Binding-site contacts:
Ligand atom O53 contacts residue ARG503 of chain 1.C at 3.5 Å (salt-bridge).
Ligand atom O53 contacts residue LYS507 of chain 1.C at 4.2 Å.
Ligand atom O41 contacts residue ARG411 of chain 1.C at 4.1 Å.
Ligand atom P5 contacts residue LYS507 of chain 1.C at 3.7 Å.
Ligand atom O6 contacts residue ARG503 of chain 1.C at 3.6 Å.
Ligand atom O51 contacts residue TYR567 of chain 1.C at 3.3 Å (h-bond).
Ligand atom O3 contacts residue ARG568 of chain 1.C at 3.7 Å.
Ligand atom O51 contacts residue LYS507 of chain 1.C at 3.0 Å (salt-bridge).
Ligand atom O4 contacts residue THR268 of chain 1.C at 4.0 Å.
Ligand atom O42 contacts residue THR268 of chain 1.C at 2.1 Å (h-bond).
Ligand atom C5 contacts residue ARG270 of chain 1.C at 4.1 Å.
Ligand atom P5 contacts residue ARG270 of chain 1.C at 3.7 Å.
Ligand atom O11 contacts residue ARG568 of chain 1.C at 3.0 Å (salt-bridge).
Ligand atom O42 contacts residue LEU269 of chain 1.C at 2.5 Å (h-bond).
Ligand atom C6 contacts residue LYS569 of chain 1.C at 4.3 Å.
Ligand atom P5 contacts residue TYR567 of chain 1.C at 3.5 Å.
Ligand atom O43 contacts residue ARG266 of chain 1.C at 2.4 Å (salt-bridge).
Ligand atom O42 contacts residue ARG270 of chain 1.C at 3.5 Å (salt-bridge).
Ligand atom O53 contacts residue ARG270 of chain 1.C at 3.8 Å.
Ligand atom C4 contacts residue LYS569 of chain 1.C at 4.2 Å.
Ligand atom O41 contacts residue ARG266 of chain 1.C at 3.0 Å (salt-bridge).
Ligand atom P1 contacts residue ARG568 of chain 1.C at 3.4 Å.
Ligand atom O52 contacts residue ARG270 of chain 1.C at 2.5 Å (salt-bridge).
Ligand atom O53 contacts residue TYR567 of chain 1.C at 2.5 Å (h-bond).
Ligand atom P5 contacts residue LYS569 of chain 1.C at 4.0 Å.
Ligand atom P4 contacts residue LEU269 of chain 1.C at 4.0 Å.
Ligand atom O43 contacts residue THR268 of chain 1.C at 3.1 Å (h-bond).
Ligand atom P4 contacts residue ARG266 of chain 1.C at 3.1 Å.
Ligand atom O51 contacts residue ARG510 of chain 1.C at 3.1 Å (salt-bridge).
Ligand atom O4 contacts residue ARG270 of chain 1.C at 3.8 Å.
Ligand atom O42 contacts residue ARG266 of chain 1.C at 3.5 Å (salt-bridge).
Ligand atom O51 contacts residue LYS569 of chain 1.C at 3.7 Å.
Ligand atom O41 contacts residue LYS569 of chain 1.C at 4.3 Å.
Ligand atom O52 contacts residue LYS507 of chain 1.C at 3.1 Å (salt-bridge).
Ligand atom O1 contacts residue ARG568 of chain 1.C at 3.1 Å (salt-bridge).
Ligand atom O6 contacts residue TYR567 of chain 1.C at 3.8 Å.
Ligand atom O12 contacts residue ARG568 of chain 1.C at 3.7 Å.
Ligand atom C5 contacts residue LYS569 of chain 1.C at 4.0 Å.
Ligand atom P4 contacts residue THR268 of chain 1.C at 3.1 Å.
Ligand atom O5 contacts residue LYS569 of chain 1.C at 3.0 Å (salt-bridge).

Sequence of chain 1.C:
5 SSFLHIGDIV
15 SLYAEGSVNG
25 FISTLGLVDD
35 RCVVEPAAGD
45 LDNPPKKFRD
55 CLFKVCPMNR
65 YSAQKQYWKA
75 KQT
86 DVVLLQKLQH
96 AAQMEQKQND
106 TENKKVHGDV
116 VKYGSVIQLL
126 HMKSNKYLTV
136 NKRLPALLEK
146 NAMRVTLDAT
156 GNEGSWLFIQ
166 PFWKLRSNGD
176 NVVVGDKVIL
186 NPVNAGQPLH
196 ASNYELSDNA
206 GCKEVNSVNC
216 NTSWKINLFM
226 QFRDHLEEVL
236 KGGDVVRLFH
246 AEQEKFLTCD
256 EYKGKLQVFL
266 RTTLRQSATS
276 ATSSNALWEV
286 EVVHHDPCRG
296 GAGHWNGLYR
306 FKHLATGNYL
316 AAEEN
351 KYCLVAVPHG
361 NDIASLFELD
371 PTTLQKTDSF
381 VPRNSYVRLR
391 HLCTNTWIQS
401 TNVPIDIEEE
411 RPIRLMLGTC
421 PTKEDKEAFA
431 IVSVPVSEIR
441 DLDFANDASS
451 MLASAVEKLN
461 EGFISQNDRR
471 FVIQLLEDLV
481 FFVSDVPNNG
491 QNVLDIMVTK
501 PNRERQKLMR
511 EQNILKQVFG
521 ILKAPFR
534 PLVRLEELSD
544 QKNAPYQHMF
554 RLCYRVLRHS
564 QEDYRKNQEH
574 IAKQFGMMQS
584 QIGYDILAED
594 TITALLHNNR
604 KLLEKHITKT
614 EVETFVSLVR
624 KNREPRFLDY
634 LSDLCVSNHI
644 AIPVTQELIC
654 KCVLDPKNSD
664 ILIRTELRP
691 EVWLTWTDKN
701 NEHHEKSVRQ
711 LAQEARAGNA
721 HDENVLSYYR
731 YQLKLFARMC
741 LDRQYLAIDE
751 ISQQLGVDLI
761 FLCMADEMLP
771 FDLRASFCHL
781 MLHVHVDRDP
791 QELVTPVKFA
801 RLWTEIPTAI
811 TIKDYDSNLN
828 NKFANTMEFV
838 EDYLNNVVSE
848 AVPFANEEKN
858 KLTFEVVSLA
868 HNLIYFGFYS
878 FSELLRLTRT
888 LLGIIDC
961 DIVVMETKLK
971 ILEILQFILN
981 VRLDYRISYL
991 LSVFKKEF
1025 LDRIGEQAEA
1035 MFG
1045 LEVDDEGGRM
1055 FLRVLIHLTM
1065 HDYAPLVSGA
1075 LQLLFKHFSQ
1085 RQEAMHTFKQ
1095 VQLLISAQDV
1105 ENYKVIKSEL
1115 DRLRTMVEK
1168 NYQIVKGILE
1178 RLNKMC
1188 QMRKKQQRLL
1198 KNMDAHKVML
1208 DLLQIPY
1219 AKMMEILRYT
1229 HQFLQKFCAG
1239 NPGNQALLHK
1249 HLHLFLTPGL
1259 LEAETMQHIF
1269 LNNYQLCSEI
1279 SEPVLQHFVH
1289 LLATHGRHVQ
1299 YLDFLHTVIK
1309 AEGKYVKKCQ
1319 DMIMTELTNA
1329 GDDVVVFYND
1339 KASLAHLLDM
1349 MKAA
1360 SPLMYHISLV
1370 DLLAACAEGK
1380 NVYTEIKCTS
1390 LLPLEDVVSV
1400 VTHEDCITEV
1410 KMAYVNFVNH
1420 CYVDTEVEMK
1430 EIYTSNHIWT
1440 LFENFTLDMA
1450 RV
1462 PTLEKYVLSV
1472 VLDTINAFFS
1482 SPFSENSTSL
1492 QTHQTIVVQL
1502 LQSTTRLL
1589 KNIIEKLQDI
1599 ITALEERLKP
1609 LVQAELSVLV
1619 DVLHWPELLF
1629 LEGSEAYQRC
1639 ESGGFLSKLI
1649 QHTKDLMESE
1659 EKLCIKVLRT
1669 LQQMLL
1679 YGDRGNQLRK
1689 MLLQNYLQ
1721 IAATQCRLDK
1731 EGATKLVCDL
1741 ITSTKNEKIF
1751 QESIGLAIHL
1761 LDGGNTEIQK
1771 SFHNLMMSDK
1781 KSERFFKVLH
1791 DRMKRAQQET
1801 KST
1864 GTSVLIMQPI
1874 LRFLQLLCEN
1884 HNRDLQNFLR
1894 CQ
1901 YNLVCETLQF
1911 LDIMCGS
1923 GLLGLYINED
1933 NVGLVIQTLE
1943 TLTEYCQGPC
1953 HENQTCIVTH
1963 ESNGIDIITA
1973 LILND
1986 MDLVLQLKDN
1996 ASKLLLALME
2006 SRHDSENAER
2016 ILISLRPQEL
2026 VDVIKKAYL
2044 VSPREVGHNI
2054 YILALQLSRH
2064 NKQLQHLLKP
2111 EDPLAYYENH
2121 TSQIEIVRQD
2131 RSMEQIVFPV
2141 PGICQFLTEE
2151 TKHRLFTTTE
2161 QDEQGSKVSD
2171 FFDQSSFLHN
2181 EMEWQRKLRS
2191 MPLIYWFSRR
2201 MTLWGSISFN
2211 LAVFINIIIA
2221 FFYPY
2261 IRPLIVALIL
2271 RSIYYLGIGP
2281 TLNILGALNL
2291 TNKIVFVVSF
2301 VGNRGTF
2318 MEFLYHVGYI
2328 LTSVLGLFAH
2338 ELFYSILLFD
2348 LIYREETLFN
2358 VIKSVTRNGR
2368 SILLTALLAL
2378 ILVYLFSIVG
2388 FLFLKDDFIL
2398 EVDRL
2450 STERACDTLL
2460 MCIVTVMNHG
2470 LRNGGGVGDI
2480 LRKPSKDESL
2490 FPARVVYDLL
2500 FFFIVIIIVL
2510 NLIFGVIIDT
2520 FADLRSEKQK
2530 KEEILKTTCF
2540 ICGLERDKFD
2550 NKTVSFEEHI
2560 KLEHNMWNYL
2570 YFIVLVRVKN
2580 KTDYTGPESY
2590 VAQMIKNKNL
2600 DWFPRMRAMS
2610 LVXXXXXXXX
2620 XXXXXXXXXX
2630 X

The protein below binds the small molecule below.
Small molecule (SMILES): O=P(O)(O)O[C@@H]1[C@H](O)[C@H](O)[C@@H](OP(=O)(O)O)[C@H](OP(=O)(O)O)[C@H]1O